The small molecule below binds the protein below.
Small molecule (SMILES): Nc1ncnc2c1ncn2[C@@H]1O[C@H](COP(=O)(O)OP(=O)(O)OP(O)(O)=S)[C@@H](O)[C@H]1O

Sequence of chain 1.B:
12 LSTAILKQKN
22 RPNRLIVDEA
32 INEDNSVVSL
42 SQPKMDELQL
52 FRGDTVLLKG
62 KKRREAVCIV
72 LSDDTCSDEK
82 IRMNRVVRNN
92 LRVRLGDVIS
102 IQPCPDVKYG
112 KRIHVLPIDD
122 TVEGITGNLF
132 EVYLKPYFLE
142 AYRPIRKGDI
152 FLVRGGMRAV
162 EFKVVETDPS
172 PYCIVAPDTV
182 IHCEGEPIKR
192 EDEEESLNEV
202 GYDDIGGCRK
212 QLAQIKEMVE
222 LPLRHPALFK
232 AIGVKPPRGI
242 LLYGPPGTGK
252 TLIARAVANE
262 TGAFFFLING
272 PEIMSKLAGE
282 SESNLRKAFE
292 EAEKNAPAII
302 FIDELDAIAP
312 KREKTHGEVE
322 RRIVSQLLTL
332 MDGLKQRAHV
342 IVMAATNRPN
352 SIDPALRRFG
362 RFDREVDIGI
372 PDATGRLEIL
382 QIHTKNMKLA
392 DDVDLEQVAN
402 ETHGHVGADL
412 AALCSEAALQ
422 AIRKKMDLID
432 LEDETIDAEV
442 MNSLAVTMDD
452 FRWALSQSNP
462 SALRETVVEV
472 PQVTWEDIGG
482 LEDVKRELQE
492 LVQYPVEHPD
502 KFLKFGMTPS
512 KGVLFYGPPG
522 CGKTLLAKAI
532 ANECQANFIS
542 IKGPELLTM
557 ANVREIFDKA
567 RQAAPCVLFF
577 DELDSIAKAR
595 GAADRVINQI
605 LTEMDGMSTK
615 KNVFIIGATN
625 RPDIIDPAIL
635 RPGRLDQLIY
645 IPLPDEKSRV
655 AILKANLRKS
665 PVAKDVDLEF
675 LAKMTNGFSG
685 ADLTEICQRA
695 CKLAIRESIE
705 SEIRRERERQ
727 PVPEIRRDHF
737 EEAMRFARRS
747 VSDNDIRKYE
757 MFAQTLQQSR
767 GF

Binding-site contacts:
Ligand atom O3G contacts residue MG1 of chain 1.P at 2.1 Å.
Ligand atom O1A contacts residue GLY521 of chain 1.C at 3.6 Å.
Ligand atom PG contacts residue MG1 of chain 1.P at 3.4 Å.
Ligand atom S1G contacts residue ARG766 of chain 1.B at 2.6 Å (salt-bridge).
Ligand atom N3 contacts residue ASN660 of chain 1.C at 3.6 Å (h-bond).
Ligand atom O2A contacts residue LEU526 of chain 1.C at 3.0 Å (h-bond).
Ligand atom O3B contacts residue GLY521 of chain 1.C at 3.0 Å (h-bond).
Ligand atom O2A contacts residue GLY523 of chain 1.C at 3.6 Å.
Ligand atom N7 contacts residue GLY523 of chain 1.C at 3.5 Å (h-bond).
Ligand atom O1B contacts residue LYS524 of chain 1.C at 2.9 Å (salt-bridge).
Ligand atom C8 contacts residue GLY684 of chain 1.C at 3.6 Å.
Ligand atom O2B contacts residue THR525 of chain 1.C at 3.2 Å (h-bond).
Ligand atom O3B contacts residue MG1 of chain 1.P at 3.6 Å.
Ligand atom N1 contacts residue ILE479 of chain 1.C at 3.5 Å.
Ligand atom O2A contacts residue THR525 of chain 1.C at 3.5 Å.
Ligand atom N7 contacts residue GLY521 of chain 1.C at 3.7 Å.
Ligand atom O2G contacts residue ARG766 of chain 1.B at 2.8 Å (salt-bridge).
Ligand atom N1 contacts residue GLY480 of chain 1.C at 3.0 Å (h-bond).
Ligand atom S1G contacts residue ASN624 of chain 1.C at 3.3 Å (h-bond).
Ligand atom O4' contacts residue ALA685 of chain 1.C at 3.6 Å.
Ligand atom O2G contacts residue PRO636 of chain 1.B at 3.6 Å.
Ligand atom O3A contacts residue MG1 of chain 1.P at 2.3 Å.
Ligand atom N3 contacts residue LEU526 of chain 1.C at 3.6 Å.
Ligand atom O1A contacts residue GLY523 of chain 1.C at 3.0 Å (h-bond).
Ligand atom PB contacts residue MG1 of chain 1.P at 2.9 Å.
Ligand atom O2B contacts residue MG1 of chain 1.P at 2.4 Å.
Ligand atom O4' contacts residue THR688 of chain 1.C at 3.7 Å.
Ligand atom C2 contacts residue ASP478 of chain 1.C at 3.2 Å.
Ligand atom N7 contacts residue GLY684 of chain 1.C at 3.6 Å.
Ligand atom O1B contacts residue CYS522 of chain 1.C at 3.6 Å (h-bond).
Ligand atom C8 contacts residue GLY521 of chain 1.C at 3.5 Å.
Ligand atom O1B contacts residue GLY523 of chain 1.C at 3.1 Å (h-bond).
Ligand atom N7 contacts residue CYS522 of chain 1.C at 3.6 Å.
Ligand atom N6 contacts residue GLY480 of chain 1.C at 3.3 Å (h-bond).
Ligand atom N6 contacts residue ILE479 of chain 1.C at 3.7 Å.
Ligand atom C1' contacts residue THR688 of chain 1.C at 3.2 Å.
Ligand atom PG contacts residue ARG766 of chain 1.B at 3.3 Å.
Ligand atom O3A contacts residue THR525 of chain 1.C at 3.2 Å (h-bond).
Ligand atom O3G contacts residue ARG635 of chain 1.B at 3.6 Å.
Ligand atom C4 contacts residue LEU526 of chain 1.C at 3.4 Å (hydrophobic).

Sequence of chain 1.C:
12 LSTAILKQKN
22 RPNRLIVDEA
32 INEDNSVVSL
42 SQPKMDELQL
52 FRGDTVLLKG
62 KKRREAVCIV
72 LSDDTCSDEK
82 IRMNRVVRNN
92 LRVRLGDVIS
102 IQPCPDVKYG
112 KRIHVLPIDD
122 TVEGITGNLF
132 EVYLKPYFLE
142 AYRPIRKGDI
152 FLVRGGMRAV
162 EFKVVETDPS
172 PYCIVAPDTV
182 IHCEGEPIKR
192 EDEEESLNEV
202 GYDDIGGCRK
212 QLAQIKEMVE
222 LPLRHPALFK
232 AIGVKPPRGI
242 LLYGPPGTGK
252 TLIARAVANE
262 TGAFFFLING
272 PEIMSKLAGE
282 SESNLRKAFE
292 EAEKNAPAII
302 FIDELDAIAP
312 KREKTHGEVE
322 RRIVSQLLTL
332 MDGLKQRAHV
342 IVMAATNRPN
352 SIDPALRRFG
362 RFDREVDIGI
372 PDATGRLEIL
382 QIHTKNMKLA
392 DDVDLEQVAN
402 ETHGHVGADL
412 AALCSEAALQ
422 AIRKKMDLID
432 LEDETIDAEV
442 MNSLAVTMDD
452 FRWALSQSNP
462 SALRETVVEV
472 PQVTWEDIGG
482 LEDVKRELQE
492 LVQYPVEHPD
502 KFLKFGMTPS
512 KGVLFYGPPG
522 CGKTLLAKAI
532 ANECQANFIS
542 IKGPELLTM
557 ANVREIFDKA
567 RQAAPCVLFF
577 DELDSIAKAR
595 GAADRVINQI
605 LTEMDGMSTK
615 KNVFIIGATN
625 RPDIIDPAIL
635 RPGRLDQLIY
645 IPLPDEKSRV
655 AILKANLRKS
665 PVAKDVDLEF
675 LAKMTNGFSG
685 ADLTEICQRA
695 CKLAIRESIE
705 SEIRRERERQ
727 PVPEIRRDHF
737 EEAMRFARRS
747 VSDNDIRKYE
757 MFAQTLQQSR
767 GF